Binding-site contacts:
Ligand atom O8 contacts residue PRO162 of chain 1.A at 4.3 Å.
Ligand atom O7 contacts residue LYS161 of chain 1.A at 4.2 Å.
Ligand atom O8 contacts residue TYR89 of chain 1.A at 3.6 Å.
Ligand atom N9 contacts residue LYS161 of chain 1.A at 3.4 Å (salt-bridge).
Ligand atom O7 contacts residue PRO162 of chain 1.A at 3.4 Å.
Ligand atom C2 contacts residue PRO162 of chain 1.A at 4.4 Å (hydrophobic).
Ligand atom S1 contacts residue TYR89 of chain 1.A at 3.5 Å (h-bond).
Ligand atom C6 contacts residue LYS161 of chain 1.A at 4.4 Å.
Ligand atom C4 contacts residue LYS161 of chain 1.A at 3.9 Å.
Ligand atom O11 contacts residue LYS161 of chain 1.A at 3.0 Å (salt-bridge).
Ligand atom C12 contacts residue LYS161 of chain 1.A at 3.6 Å.
Ligand atom C6 contacts residue PRO162 of chain 1.A at 4.0 Å (hydrophobic).
Ligand atom C2 contacts residue LYS161 of chain 1.A at 4.0 Å.
Ligand atom O11 contacts residue GLY164 of chain 1.A at 4.3 Å.
Ligand atom C3 contacts residue LYS161 of chain 1.A at 3.8 Å.
Ligand atom C5 contacts residue TYR89 of chain 1.A at 3.5 Å (hydrophobic).
Ligand atom S1 contacts residue LYS161 of chain 1.A at 3.9 Å.
Ligand atom C5 contacts residue LYS161 of chain 1.A at 3.9 Å.
Ligand atom C10 contacts residue LYS161 of chain 1.A at 3.0 Å.
Ligand atom C6 contacts residue TYR89 of chain 1.A at 4.3 Å (hydrophobic).
Ligand atom C10 contacts residue GLY164 of chain 1.A at 4.5 Å.
Ligand atom S1 contacts residue LYS88 of chain 1.A at 4.4 Å.
Ligand atom C12 contacts residue GLY164 of chain 1.A at 4.0 Å.

Sequence of chain 1.A:
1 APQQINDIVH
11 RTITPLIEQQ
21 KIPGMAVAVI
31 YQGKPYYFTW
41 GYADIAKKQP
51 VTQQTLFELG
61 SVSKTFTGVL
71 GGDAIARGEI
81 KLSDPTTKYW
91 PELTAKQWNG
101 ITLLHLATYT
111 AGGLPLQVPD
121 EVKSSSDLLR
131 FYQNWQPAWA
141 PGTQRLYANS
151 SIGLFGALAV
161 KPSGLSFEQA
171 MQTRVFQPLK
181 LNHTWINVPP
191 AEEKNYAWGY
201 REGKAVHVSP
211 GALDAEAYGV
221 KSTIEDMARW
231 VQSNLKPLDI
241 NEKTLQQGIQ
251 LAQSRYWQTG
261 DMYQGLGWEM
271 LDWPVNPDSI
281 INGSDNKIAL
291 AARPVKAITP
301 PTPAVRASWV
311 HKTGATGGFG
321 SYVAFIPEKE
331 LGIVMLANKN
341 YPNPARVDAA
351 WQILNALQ

A protein and the small-molecule ligand that binds it are described below.
Small molecule (SMILES): CC(=O)Nc1ccsc1C(=O)O